Binding-site contacts:
Ligand atom CAC contacts residue SER309 of chain 2.A at 3.1 Å.
Ligand atom CAF contacts residue MET260 of chain 2.A at 4.0 Å (hydrophobic).
Ligand atom CAH contacts residue SER309 of chain 2.A at 3.0 Å.
Ligand atom CAG contacts residue ILE255 of chain 2.A at 3.7 Å (hydrophobic).
Ligand atom CAE contacts residue THR312 of chain 2.A at 1.4 Å.
Ligand atom CAB contacts residue SER309 of chain 2.A at 4.4 Å.
Ligand atom CAE contacts residue VAL308 of chain 2.A at 4.5 Å (hydrophobic).
Ligand atom CAH contacts residue VAL308 of chain 2.A at 3.7 Å (hydrophobic).
Ligand atom CAF contacts residue THR312 of chain 2.A at 3.2 Å.
Ligand atom CAG contacts residue SER309 of chain 2.A at 4.3 Å.
Ligand atom CAC contacts residue THR312 of chain 2.A at 2.2 Å.
Ligand atom CAG contacts residue THR312 of chain 2.A at 3.6 Å.
Ligand atom CAI contacts residue THR312 of chain 2.A at 4.0 Å.
Ligand atom CAH contacts residue THR312 of chain 2.A at 2.8 Å.
Ligand atom CAE contacts residue SER309 of chain 2.A at 2.8 Å.

Sequence of chain 2.A:
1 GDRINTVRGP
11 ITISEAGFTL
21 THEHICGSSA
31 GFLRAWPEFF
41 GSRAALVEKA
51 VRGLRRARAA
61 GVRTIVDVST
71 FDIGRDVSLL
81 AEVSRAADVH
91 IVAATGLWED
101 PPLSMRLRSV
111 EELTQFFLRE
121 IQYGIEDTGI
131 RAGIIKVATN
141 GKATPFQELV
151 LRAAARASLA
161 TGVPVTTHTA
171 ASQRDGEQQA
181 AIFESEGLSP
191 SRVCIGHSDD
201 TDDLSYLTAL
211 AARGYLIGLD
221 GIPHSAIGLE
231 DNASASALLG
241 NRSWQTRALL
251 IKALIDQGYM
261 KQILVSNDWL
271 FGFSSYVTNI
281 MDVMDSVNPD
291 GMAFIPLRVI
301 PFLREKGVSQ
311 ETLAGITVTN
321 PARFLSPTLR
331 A

This small molecule binds to this protein.
Small molecule (SMILES): CCC1(C)CCCCC1